Binding-site contacts:
Ligand atom C8 contacts residue ASN252 of chain 1.C at 4.4 Å.
Ligand atom C2 contacts residue ASN252 of chain 1.C at 2.5 Å.
Ligand atom N2 contacts residue ASN252 of chain 1.C at 2.9 Å (h-bond).
Ligand atom C4 contacts residue ASN62 of chain 1.R at 4.1 Å.
Ligand atom O6 contacts residue ASN252 of chain 1.C at 4.3 Å.
Ligand atom C4 contacts residue ASN252 of chain 1.C at 4.3 Å.
Ligand atom O3 contacts residue ASN62 of chain 1.R at 3.3 Å (h-bond).
Ligand atom C7 contacts residue ASN252 of chain 1.C at 3.2 Å.
Ligand atom C3 contacts residue ASN62 of chain 1.R at 4.2 Å.
Ligand atom C5 contacts residue ASN252 of chain 1.C at 3.7 Å.
Ligand atom O7 contacts residue ASN252 of chain 1.C at 3.2 Å (h-bond).
Ligand atom C1 contacts residue ASN252 of chain 1.C at 1.4 Å.
Ligand atom O4 contacts residue ASN62 of chain 1.R at 4.4 Å.
Ligand atom O5 contacts residue ASN252 of chain 1.C at 2.4 Å (h-bond).
Ligand atom C3 contacts residue ASN252 of chain 1.C at 3.8 Å.

Sequence of chain 1.C:
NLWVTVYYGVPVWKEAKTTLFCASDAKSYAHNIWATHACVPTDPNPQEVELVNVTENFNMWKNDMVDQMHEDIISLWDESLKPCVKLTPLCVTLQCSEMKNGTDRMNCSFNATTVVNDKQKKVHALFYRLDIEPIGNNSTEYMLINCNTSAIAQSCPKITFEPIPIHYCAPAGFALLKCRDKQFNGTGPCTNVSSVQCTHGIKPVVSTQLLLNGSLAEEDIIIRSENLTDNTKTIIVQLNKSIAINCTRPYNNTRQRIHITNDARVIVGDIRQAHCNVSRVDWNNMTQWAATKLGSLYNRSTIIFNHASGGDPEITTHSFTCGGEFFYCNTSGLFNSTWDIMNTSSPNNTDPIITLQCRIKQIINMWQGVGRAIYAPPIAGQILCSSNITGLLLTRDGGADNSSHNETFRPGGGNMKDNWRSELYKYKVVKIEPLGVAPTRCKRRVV

A protein and the small-molecule ligand that binds it are described below.
Small molecule (SMILES): CC(=O)N[C@@H]1[C@@H](O)[C@H](O)[C@@H](CO)O[C@H]1O

Sequence of chain 1.R:
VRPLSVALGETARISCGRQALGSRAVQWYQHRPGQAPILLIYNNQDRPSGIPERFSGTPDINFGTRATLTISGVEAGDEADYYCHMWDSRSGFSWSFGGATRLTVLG